This protein binds this small molecule.
Small molecule (SMILES): CC(=O)N[C@@H]1[C@@H](O)[C@H](O)[C@@H](CO)O[C@H]1O

Sequence of chain 1.C:
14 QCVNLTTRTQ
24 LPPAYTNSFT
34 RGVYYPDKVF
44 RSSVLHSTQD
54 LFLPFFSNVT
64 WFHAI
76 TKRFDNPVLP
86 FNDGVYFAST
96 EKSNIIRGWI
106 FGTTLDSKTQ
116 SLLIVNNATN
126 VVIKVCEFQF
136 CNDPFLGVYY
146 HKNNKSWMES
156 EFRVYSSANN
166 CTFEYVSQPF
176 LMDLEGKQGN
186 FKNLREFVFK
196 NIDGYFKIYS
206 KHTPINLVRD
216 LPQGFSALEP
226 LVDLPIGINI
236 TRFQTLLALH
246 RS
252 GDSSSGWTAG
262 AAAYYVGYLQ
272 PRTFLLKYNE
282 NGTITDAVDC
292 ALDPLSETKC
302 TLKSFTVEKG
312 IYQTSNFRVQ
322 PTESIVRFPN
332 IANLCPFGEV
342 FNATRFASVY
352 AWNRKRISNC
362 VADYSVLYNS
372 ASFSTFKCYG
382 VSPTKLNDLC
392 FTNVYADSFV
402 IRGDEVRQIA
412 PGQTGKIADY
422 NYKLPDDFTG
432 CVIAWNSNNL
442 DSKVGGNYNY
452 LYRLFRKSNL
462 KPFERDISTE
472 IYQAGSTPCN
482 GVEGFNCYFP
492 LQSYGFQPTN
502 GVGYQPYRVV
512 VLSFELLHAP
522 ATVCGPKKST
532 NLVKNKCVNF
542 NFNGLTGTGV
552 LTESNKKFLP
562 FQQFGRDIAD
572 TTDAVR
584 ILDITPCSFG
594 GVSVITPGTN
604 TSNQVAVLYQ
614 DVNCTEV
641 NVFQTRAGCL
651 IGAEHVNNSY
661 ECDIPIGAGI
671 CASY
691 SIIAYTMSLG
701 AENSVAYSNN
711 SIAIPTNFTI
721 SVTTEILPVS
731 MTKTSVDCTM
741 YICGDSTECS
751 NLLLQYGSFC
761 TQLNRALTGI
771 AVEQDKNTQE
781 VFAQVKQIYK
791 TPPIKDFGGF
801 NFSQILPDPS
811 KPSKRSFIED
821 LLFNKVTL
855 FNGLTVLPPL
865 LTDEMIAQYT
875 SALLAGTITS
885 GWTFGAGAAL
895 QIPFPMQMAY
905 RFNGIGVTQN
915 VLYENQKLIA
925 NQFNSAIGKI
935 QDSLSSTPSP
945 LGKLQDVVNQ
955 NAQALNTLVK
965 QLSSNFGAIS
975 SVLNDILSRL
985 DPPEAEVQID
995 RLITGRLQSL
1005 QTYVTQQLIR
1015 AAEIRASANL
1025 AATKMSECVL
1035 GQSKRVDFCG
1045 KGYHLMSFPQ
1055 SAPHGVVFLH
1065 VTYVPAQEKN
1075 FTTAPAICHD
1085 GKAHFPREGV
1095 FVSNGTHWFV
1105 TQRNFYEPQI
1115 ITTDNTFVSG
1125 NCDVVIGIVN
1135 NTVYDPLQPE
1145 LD

Binding-site contacts:
Ligand atom C5 contacts residue HIS1101 of chain 1.C at 4.0 Å.
Ligand atom O4 contacts residue HIS1101 of chain 1.C at 4.2 Å.
Ligand atom C4 contacts residue HIS1101 of chain 1.C at 4.3 Å.
Ligand atom C3 contacts residue HIS1101 of chain 1.C at 3.9 Å.
Ligand atom C5 contacts residue ASN1098 of chain 1.C at 3.7 Å.
Ligand atom N2 contacts residue THR1100 of chain 1.C at 4.1 Å.
Ligand atom C8 contacts residue GLY1099 of chain 1.C at 4.4 Å.
Ligand atom O7 contacts residue ASN1098 of chain 1.C at 3.4 Å (h-bond).
Ligand atom C3 contacts residue ASN1098 of chain 1.C at 3.8 Å.
Ligand atom C8 contacts residue ASN1098 of chain 1.C at 3.4 Å.
Ligand atom C7 contacts residue ASN1098 of chain 1.C at 3.4 Å.
Ligand atom O5 contacts residue ASN1098 of chain 1.C at 2.4 Å (h-bond).
Ligand atom C1 contacts residue HIS1101 of chain 1.C at 4.3 Å.
Ligand atom C4 contacts residue ASN1098 of chain 1.C at 4.2 Å.
Ligand atom N2 contacts residue ASN1098 of chain 1.C at 2.9 Å (h-bond).
Ligand atom C5 contacts residue PHE1103 of chain 1.C at 3.8 Å (hydrophobic).
Ligand atom O5 contacts residue PHE1103 of chain 1.C at 3.7 Å.
Ligand atom O6 contacts residue PHE1103 of chain 1.C at 3.5 Å.
Ligand atom C1 contacts residue PHE1103 of chain 1.C at 4.2 Å (hydrophobic).
Ligand atom C1 contacts residue ASN1098 of chain 1.C at 1.4 Å.
Ligand atom C6 contacts residue PHE1103 of chain 1.C at 3.6 Å (hydrophobic).
Ligand atom C7 contacts residue THR1100 of chain 1.C at 4.5 Å.
Ligand atom C2 contacts residue ASN1098 of chain 1.C at 2.5 Å.
Ligand atom C8 contacts residue THR1100 of chain 1.C at 3.8 Å.